Sequence of chain 1.J:
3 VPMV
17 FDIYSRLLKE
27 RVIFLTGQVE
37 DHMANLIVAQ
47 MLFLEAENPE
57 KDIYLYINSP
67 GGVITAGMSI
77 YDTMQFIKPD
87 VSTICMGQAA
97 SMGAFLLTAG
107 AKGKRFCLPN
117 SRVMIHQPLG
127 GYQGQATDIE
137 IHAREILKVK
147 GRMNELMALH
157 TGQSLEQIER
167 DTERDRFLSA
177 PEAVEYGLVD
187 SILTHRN

Binding-site contacts:
Ligand atom C15 contacts residue SER97 of chain 1.J at 4.3 Å.
Ligand atom C15 contacts residue LEU125 of chain 1.J at 3.5 Å (hydrophobic).
Ligand atom N1 contacts residue GLY68 of chain 1.J at 3.6 Å.
Ligand atom N2 contacts residue GLY68 of chain 1.J at 4.0 Å.
Ligand atom N2 contacts residue GLY67 of chain 1.J at 4.1 Å.
Ligand atom C17 contacts residue MPD1 of chain 1.HB at 4.0 Å.
Ligand atom C16 contacts residue SER97 of chain 1.J at 3.2 Å.
Ligand atom C17 contacts residue GLY68 of chain 1.J at 3.4 Å.
Ligand atom C11 contacts residue GLY68 of chain 1.J at 4.1 Å.
Ligand atom C17 contacts residue GLY67 of chain 1.J at 4.3 Å.
Ligand atom C12 contacts residue SER97 of chain 1.J at 4.3 Å.
Ligand atom C16 contacts residue ILE70 of chain 1.J at 3.8 Å (hydrophobic).
Ligand atom C15 contacts residue PRO124 of chain 1.J at 4.3 Å (hydrophobic).
Ligand atom C16 contacts residue GLY68 of chain 1.J at 4.2 Å.
Ligand atom O3 contacts residue MET98 of chain 1.J at 3.7 Å.
Ligand atom C13 contacts residue GLY68 of chain 1.J at 3.3 Å.
Ligand atom C9 contacts residue PRO66 of chain 1.J at 3.9 Å (hydrophobic).
Ligand atom C8 contacts residue PRO66 of chain 1.J at 4.2 Å (hydrophobic).
Ligand atom C16 contacts residue MPD1 of chain 1.HB at 3.7 Å.
Ligand atom C15 contacts residue ILE70 of chain 1.J at 4.1 Å (hydrophobic).
Ligand atom C15 contacts residue GLY68 of chain 1.J at 4.0 Å.
Ligand atom O3 contacts residue GLY68 of chain 1.J at 2.5 Å (h-bond).
Ligand atom C16 contacts residue PRO124 of chain 1.J at 3.9 Å (hydrophobic).
Ligand atom C14 contacts residue LEU125 of chain 1.J at 4.0 Å (hydrophobic).
Ligand atom C12 contacts residue GLY68 of chain 1.J at 3.5 Å.
Ligand atom C16 contacts residue LEU125 of chain 1.J at 4.0 Å (hydrophobic).
Ligand atom C13 contacts residue LEU125 of chain 1.J at 4.1 Å (hydrophobic).
Ligand atom C17 contacts residue MET98 of chain 1.J at 3.8 Å (hydrophobic).
Ligand atom C14 contacts residue SER97 of chain 1.J at 3.6 Å.
Ligand atom C17 contacts residue HIS122 of chain 1.J at 3.8 Å.
Ligand atom O3 contacts residue GLY67 of chain 1.J at 3.5 Å.
Ligand atom O1 contacts residue GLN34 of chain 1.J at 3.7 Å.
Ligand atom C6 contacts residue PRO66 of chain 1.J at 3.5 Å (hydrophobic).
Ligand atom C17 contacts residue SER97 of chain 1.J at 1.3 Å.
Ligand atom C14 contacts residue GLY68 of chain 1.J at 3.3 Å.
Ligand atom C16 contacts residue HIS122 of chain 1.J at 4.0 Å.
Ligand atom O3 contacts residue SER97 of chain 1.J at 2.3 Å (h-bond).
Ligand atom N1 contacts residue HIS122 of chain 1.J at 3.5 Å.
Ligand atom N1 contacts residue MPD1 of chain 1.HB at 4.1 Å.
Ligand atom N1 contacts residue SER97 of chain 1.J at 2.3 Å (h-bond).

This protein binds this small molecule.
Small molecule (SMILES): CC[C@H](O)/C=C/C=C(C)/C=C/C(=O)NC(=O)/C=C/C1=CCN1C(=O)O